Sequence of chain 1.C:
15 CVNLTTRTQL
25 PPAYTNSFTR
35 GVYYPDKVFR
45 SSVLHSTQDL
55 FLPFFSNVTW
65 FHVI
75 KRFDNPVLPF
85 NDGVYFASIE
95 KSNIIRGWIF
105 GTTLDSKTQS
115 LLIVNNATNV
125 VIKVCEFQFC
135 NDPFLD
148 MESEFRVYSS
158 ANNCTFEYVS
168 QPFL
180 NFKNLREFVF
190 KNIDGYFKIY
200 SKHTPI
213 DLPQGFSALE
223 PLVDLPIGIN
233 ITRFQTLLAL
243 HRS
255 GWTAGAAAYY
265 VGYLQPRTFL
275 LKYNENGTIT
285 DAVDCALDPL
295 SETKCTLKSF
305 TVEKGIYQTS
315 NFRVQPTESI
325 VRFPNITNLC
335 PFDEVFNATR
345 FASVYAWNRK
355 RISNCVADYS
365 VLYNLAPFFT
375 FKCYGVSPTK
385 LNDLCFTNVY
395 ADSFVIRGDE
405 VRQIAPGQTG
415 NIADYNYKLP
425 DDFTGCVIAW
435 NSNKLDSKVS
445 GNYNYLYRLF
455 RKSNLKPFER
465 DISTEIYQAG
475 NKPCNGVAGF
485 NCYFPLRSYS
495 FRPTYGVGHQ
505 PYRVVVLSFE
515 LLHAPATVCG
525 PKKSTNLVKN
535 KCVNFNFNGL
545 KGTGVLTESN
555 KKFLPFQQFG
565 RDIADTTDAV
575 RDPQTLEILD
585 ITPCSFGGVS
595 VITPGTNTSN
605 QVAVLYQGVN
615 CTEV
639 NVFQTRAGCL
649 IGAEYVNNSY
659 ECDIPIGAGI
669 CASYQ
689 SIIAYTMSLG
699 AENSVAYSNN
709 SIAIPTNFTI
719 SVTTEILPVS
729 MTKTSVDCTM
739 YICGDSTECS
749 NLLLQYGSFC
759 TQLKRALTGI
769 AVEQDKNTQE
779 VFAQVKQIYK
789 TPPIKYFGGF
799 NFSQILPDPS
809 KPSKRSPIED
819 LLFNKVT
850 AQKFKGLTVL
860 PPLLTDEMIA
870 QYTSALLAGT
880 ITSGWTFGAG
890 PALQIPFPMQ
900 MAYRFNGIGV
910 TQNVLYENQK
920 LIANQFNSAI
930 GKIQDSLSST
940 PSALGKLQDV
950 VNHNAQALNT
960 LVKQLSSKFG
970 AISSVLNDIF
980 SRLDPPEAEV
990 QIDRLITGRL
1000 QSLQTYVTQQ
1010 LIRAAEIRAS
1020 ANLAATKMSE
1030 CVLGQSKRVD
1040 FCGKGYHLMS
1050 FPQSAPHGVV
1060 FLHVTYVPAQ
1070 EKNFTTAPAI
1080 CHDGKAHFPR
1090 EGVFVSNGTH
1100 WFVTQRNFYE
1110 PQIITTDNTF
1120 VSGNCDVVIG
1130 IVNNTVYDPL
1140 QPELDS

A small-molecule ligand and the protein it binds are described below.
Small molecule (SMILES): CC(=O)N[C@@H]1[C@@H](O)[C@H](O)[C@@H](CO)O[C@H]1O

Sequence of chain 1.A:
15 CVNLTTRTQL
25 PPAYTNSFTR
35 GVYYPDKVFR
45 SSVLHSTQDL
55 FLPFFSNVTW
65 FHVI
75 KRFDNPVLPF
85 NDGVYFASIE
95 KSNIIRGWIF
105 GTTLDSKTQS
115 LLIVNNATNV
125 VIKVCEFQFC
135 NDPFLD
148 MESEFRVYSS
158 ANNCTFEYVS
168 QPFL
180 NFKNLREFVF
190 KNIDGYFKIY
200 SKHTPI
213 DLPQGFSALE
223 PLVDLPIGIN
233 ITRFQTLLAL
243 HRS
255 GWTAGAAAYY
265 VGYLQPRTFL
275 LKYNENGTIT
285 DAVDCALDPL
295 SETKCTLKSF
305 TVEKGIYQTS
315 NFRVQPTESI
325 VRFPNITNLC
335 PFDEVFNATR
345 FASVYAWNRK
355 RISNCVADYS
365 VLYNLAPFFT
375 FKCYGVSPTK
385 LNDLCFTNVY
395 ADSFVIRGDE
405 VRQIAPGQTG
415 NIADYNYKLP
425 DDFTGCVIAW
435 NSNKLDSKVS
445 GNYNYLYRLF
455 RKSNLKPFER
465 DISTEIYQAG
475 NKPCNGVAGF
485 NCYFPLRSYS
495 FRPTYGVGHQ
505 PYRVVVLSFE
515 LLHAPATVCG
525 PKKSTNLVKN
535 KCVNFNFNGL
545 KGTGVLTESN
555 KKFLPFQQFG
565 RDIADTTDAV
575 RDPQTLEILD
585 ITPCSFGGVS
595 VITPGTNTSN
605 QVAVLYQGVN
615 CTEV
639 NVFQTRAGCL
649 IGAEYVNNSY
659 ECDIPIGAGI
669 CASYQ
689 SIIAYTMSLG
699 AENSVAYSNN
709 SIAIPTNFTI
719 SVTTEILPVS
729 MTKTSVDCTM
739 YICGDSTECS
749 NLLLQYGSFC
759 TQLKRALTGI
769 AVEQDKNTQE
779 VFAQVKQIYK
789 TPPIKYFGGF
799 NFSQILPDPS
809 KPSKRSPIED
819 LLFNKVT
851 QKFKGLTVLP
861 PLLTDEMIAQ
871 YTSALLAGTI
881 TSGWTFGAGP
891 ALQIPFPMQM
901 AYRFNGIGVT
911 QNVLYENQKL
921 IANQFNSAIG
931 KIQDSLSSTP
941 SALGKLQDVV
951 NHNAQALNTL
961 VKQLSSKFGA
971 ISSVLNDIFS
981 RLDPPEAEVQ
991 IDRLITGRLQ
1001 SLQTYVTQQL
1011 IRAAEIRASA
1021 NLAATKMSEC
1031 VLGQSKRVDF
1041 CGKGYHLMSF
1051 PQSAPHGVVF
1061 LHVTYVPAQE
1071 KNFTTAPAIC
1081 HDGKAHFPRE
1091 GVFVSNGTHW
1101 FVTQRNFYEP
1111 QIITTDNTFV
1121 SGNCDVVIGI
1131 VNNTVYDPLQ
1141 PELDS

Binding-site contacts:
Ligand atom C7 contacts residue TYR794 of chain 1.C at 4.2 Å (hydrophobic).
Ligand atom C2 contacts residue ASN707 of chain 1.A at 2.4 Å.
Ligand atom C4 contacts residue TYR794 of chain 1.C at 4.5 Å (hydrophobic).
Ligand atom O5 contacts residue TYR794 of chain 1.C at 3.8 Å.
Ligand atom C4 contacts residue ASN707 of chain 1.A at 4.2 Å.
Ligand atom O6 contacts residue ASN707 of chain 1.A at 4.3 Å.
Ligand atom C6 contacts residue ILE792 of chain 1.C at 4.4 Å (hydrophobic).
Ligand atom O5 contacts residue ASN707 of chain 1.A at 2.4 Å (h-bond).
Ligand atom C1 contacts residue TYR794 of chain 1.C at 4.1 Å (hydrophobic).
Ligand atom N2 contacts residue ASN707 of chain 1.A at 2.9 Å (h-bond).
Ligand atom C5 contacts residue ASN707 of chain 1.A at 3.7 Å.
Ligand atom O7 contacts residue ASN707 of chain 1.A at 3.7 Å.
Ligand atom C3 contacts residue ASN707 of chain 1.A at 3.8 Å.
Ligand atom C1 contacts residue ASN707 of chain 1.A at 1.4 Å.
Ligand atom C7 contacts residue ASN707 of chain 1.A at 3.5 Å.
Ligand atom O7 contacts residue TYR794 of chain 1.C at 3.2 Å (h-bond).
Ligand atom C2 contacts residue TYR794 of chain 1.C at 3.8 Å (hydrophobic).
Ligand atom N2 contacts residue TYR794 of chain 1.C at 4.4 Å.